Sequence of chain 1.B:
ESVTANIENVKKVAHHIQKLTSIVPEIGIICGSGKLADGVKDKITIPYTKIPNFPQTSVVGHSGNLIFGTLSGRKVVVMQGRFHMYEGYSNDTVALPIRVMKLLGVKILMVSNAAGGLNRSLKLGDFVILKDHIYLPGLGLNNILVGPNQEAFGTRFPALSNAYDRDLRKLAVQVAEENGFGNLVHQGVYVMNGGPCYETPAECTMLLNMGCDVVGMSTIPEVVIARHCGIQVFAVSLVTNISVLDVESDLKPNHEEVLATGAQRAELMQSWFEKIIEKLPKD

Sequence of chain 1.C:
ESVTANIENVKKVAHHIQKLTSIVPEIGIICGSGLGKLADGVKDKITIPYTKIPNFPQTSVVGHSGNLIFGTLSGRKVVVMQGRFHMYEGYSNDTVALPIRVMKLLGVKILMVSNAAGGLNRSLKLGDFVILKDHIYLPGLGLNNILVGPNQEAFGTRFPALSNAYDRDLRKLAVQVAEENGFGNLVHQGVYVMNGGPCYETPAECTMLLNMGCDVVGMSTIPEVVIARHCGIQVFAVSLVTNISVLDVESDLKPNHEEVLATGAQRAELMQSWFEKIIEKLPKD

This protein binds this small molecule.
Small molecule (SMILES): O=c1[nH]cnc2c1ncn2[C@@H]1O[C@H](CO)[C@@H](O)[C@H]1O

Binding-site contacts:
Ligand atom C5' contacts residue HIS259 of chain 1.B at 3.2 Å.
Ligand atom C8 contacts residue VAL262 of chain 1.B at 3.7 Å (hydrophobic).
Ligand atom O5' contacts residue HIS259 of chain 1.B at 2.4 Å (h-bond).
Ligand atom C6 contacts residue TYR202 of chain 1.B at 3.6 Å (hydrophobic).
Ligand atom C8 contacts residue THR244 of chain 1.B at 3.2 Å.
Ligand atom C5 contacts residue ASN245 of chain 1.B at 3.6 Å.
Ligand atom O5' contacts residue VAL262 of chain 1.B at 3.4 Å.
Ligand atom O2' contacts residue MET221 of chain 1.B at 2.9 Å (h-bond).
Ligand atom O6 contacts residue GLU203 of chain 1.B at 3.5 Å (salt-bridge).
Ligand atom O2' contacts residue ALA118 of chain 1.B at 3.7 Å.
Ligand atom O3' contacts residue TYR90 of chain 1.B at 3.0 Å (h-bond).
Ligand atom N9 contacts residue ALA118 of chain 1.B at 3.1 Å (h-bond).
Ligand atom C8 contacts residue ALA118 of chain 1.B at 3.5 Å (hydrophobic).
Ligand atom N7 contacts residue ALA119 of chain 1.B at 3.3 Å.
Ligand atom C2 contacts residue GLU203 of chain 1.B at 2.8 Å.
Ligand atom N1 contacts residue TYR202 of chain 1.B at 3.6 Å.
Ligand atom C5' contacts residue TYR202 of chain 1.B at 3.2 Å (hydrophobic).
Ligand atom O5' contacts residue TYR202 of chain 1.B at 2.6 Å (h-bond).
Ligand atom C8 contacts residue ASN245 of chain 1.B at 3.6 Å.
Ligand atom O6 contacts residue GLY120 of chain 1.B at 3.0 Å.
Ligand atom C6 contacts residue GLU203 of chain 1.B at 3.4 Å.
Ligand atom N3 contacts residue MET221 of chain 1.B at 3.7 Å.
Ligand atom C5 contacts residue ALA119 of chain 1.B at 3.6 Å (hydrophobic).
Ligand atom O3' contacts residue PHE161 of chain 1.C at 3.7 Å.
Ligand atom C1' contacts residue ALA118 of chain 1.B at 3.0 Å (hydrophobic).
Ligand atom O6 contacts residue ASN245 of chain 1.B at 2.8 Å (h-bond).
Ligand atom C6 contacts residue GLY120 of chain 1.B at 3.3 Å.
Ligand atom C5' contacts residue PHE161 of chain 1.C at 3.5 Å (hydrophobic).
Ligand atom C5 contacts residue GLY120 of chain 1.B at 3.2 Å.
Ligand atom N7 contacts residue ASN245 of chain 1.B at 2.6 Å (h-bond).
Ligand atom C8 contacts residue ALA119 of chain 1.B at 3.5 Å (hydrophobic).
Ligand atom N3 contacts residue VAL219 of chain 1.B at 3.7 Å.
Ligand atom N1 contacts residue GLU203 of chain 1.B at 2.5 Å (salt-bridge).
Ligand atom N7 contacts residue GLY120 of chain 1.B at 3.3 Å (h-bond).
Ligand atom C2 contacts residue MET221 of chain 1.B at 3.6 Å (hydrophobic).
Ligand atom N1 contacts residue VAL219 of chain 1.B at 3.6 Å.
Ligand atom N3 contacts residue GLY220 of chain 1.B at 3.4 Å.
Ligand atom C3' contacts residue PHE161 of chain 1.C at 3.7 Å (hydrophobic).
Ligand atom C2 contacts residue VAL219 of chain 1.B at 3.6 Å (hydrophobic).
Ligand atom N7 contacts residue THR244 of chain 1.B at 3.3 Å (h-bond).